This small molecule binds to this protein.
Small molecule (SMILES): Cc1nc2cccc(O)c2[nH]1

Sequence of chain 6.A:
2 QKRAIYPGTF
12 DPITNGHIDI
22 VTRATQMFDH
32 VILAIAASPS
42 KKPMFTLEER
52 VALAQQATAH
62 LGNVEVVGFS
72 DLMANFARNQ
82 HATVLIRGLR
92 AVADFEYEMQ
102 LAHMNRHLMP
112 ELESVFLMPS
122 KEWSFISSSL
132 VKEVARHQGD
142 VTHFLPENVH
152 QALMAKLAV

Binding-site contacts:
Ligand atom C3 contacts residue LEU131 of chain 10.A at 4.1 Å (hydrophobic).
Ligand atom C11 contacts residue ASP72 of chain 6.A at 4.0 Å.
Ligand atom N8 contacts residue MET74 of chain 6.A at 4.4 Å.
Ligand atom C4 contacts residue MET74 of chain 6.A at 3.6 Å (hydrophobic).
Ligand atom C11 contacts residue LEU73 of chain 6.A at 4.2 Å (hydrophobic).
Ligand atom C4 contacts residue LEU73 of chain 6.A at 3.6 Å (hydrophobic).
Ligand atom C6 contacts residue MET74 of chain 6.A at 3.4 Å (hydrophobic).
Ligand atom C1 contacts residue MET74 of chain 6.A at 4.3 Å (hydrophobic).
Ligand atom C11 contacts residue MET74 of chain 6.A at 4.1 Å (hydrophobic).
Ligand atom C7 contacts residue MET74 of chain 6.A at 4.0 Å (hydrophobic).
Ligand atom C4 contacts residue ASN106 of chain 6.A at 3.2 Å.
Ligand atom C1 contacts residue ASN106 of chain 6.A at 3.2 Å.
Ligand atom C1 contacts residue LEU109 of chain 6.A at 4.2 Å (hydrophobic).
Ligand atom C9 contacts residue GLU134 of chain 10.A at 3.8 Å.
Ligand atom C3 contacts residue VAL135 of chain 10.A at 3.9 Å (hydrophobic).
Ligand atom C9 contacts residue MET74 of chain 6.A at 3.9 Å (hydrophobic).
Ligand atom C1 contacts residue MET105 of chain 6.A at 4.1 Å (hydrophobic).
Ligand atom O5 contacts residue ALA75 of chain 6.A at 3.1 Å (h-bond).
Ligand atom O5 contacts residue MET74 of chain 6.A at 3.3 Å.
Ligand atom C11 contacts residue HIS138 of chain 10.A at 4.1 Å.
Ligand atom C2 contacts residue LEU131 of chain 10.A at 4.1 Å (hydrophobic).
Ligand atom C1 contacts residue VAL135 of chain 10.A at 4.3 Å (hydrophobic).
Ligand atom O5 contacts residue LEU73 of chain 6.A at 3.6 Å.
Ligand atom C3 contacts residue LEU73 of chain 6.A at 4.4 Å (hydrophobic).
Ligand atom C2 contacts residue LEU102 of chain 6.A at 4.3 Å (hydrophobic).
Ligand atom C2 contacts residue MET105 of chain 6.A at 4.0 Å (hydrophobic).
Ligand atom C11 contacts residue GLU134 of chain 10.A at 3.9 Å.
Ligand atom O5 contacts residue ASN106 of chain 6.A at 2.5 Å (h-bond).
Ligand atom N10 contacts residue LEU73 of chain 6.A at 3.3 Å.
Ligand atom C6 contacts residue LEU73 of chain 6.A at 3.3 Å (hydrophobic).
Ligand atom C2 contacts residue VAL135 of chain 10.A at 3.6 Å (hydrophobic).
Ligand atom C7 contacts residue LEU73 of chain 6.A at 3.8 Å (hydrophobic).
Ligand atom N10 contacts residue MET74 of chain 6.A at 2.9 Å (h-bond).
Ligand atom C7 contacts residue GLU134 of chain 10.A at 4.0 Å.
Ligand atom N8 contacts residue LEU73 of chain 6.A at 4.1 Å.
Ligand atom C4 contacts residue ALA75 of chain 6.A at 4.4 Å (hydrophobic).
Ligand atom C1 contacts residue LEU73 of chain 6.A at 4.2 Å (hydrophobic).
Ligand atom N8 contacts residue GLU134 of chain 10.A at 2.9 Å (salt-bridge).
Ligand atom C3 contacts residue GLU134 of chain 10.A at 4.0 Å.
Ligand atom C9 contacts residue LEU73 of chain 6.A at 3.8 Å (hydrophobic).

Sequence of chain 10.A:
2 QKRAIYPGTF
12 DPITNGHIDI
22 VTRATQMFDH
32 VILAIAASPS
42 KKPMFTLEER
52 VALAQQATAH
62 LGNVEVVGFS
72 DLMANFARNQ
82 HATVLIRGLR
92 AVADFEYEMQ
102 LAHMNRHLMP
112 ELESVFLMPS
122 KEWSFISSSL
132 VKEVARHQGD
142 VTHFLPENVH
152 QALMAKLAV